This protein binds this small molecule.
Small molecule (SMILES): CC(=O)N[C@H]1[C@H](O[C@H]2[C@H](O)[C@@H](NC(C)=O)CO[C@@H]2CO)O[C@H](CO)[C@@H](O)[C@@H]1O

Binding-site contacts:
Ligand atom C7 contacts residue ASN49 of chain 1.F at 3.2 Å.
Ligand atom C5 contacts residue SER51 of chain 1.F at 4.4 Å.
Ligand atom C8 contacts residue ASN49 of chain 1.F at 4.4 Å.
Ligand atom O7 contacts residue ASN49 of chain 1.F at 3.1 Å (h-bond).
Ligand atom O5 contacts residue SER51 of chain 1.F at 3.6 Å.
Ligand atom N2 contacts residue ASN49 of chain 1.F at 2.9 Å (h-bond).
Ligand atom C5 contacts residue ASN49 of chain 1.F at 3.6 Å.
Ligand atom C3 contacts residue ASN49 of chain 1.F at 3.8 Å.
Ligand atom C6 contacts residue SER51 of chain 1.F at 3.8 Å.
Ligand atom C1 contacts residue SER51 of chain 1.F at 4.5 Å.
Ligand atom C4 contacts residue ASN49 of chain 1.F at 4.2 Å.
Ligand atom C1 contacts residue ASN49 of chain 1.F at 1.4 Å.
Ligand atom C2 contacts residue ASN49 of chain 1.F at 2.5 Å.
Ligand atom O5 contacts residue ASN49 of chain 1.F at 2.3 Å (h-bond).

Sequence of chain 1.F:
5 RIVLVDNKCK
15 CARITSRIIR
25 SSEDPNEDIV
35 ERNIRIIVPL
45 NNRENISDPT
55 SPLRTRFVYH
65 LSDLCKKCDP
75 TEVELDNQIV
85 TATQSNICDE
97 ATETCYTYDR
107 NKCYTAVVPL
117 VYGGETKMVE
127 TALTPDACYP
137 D